Binding-site contacts:
Ligand atom CAM contacts residue VAL37 of chain 1.A at 3.6 Å (hydrophobic).
Ligand atom NAN contacts residue LYS59 of chain 1.A at 3.7 Å.
Ligand atom C4 contacts residue LEU175 of chain 1.A at 3.5 Å (hydrophobic).
Ligand atom OBB contacts residue GOL1 of chain 1.J at 3.4 Å (h-bond).
Ligand atom CAP contacts residue VAL106 of chain 1.A at 3.5 Å (hydrophobic).
Ligand atom NAN contacts residue GLU76 of chain 1.A at 2.8 Å (salt-bridge).
Ligand atom CAT contacts residue GLY112 of chain 1.A at 3.7 Å.
Ligand atom CBG contacts residue GLU116 of chain 1.A at 3.1 Å.
Ligand atom CAR contacts residue GLU76 of chain 1.A at 3.5 Å.
Ligand atom C6 contacts residue ALA109 of chain 1.A at 3.5 Å (hydrophobic).
Ligand atom C5 contacts residue LEU175 of chain 1.A at 3.6 Å (hydrophobic).
Ligand atom OAG contacts residue VAL37 of chain 1.A at 3.6 Å.
Ligand atom C6 contacts residue ALA57 of chain 1.A at 3.6 Å (hydrophobic).
Ligand atom CBH contacts residue ASN204 of chain 1.A at 3.2 Å.
Ligand atom CAY contacts residue LEU29 of chain 1.A at 3.4 Å (hydrophobic).
Ligand atom C5 contacts residue ALA57 of chain 1.A at 3.6 Å (hydrophobic).
Ligand atom CAO contacts residue GLU76 of chain 1.A at 3.6 Å.
Ligand atom CAP contacts residue LYS59 of chain 1.A at 3.5 Å.
Ligand atom NBC contacts residue GLU116 of chain 1.A at 3.5 Å (salt-bridge).
Ligand atom N3 contacts residue LEU175 of chain 1.A at 3.6 Å.
Ligand atom CAL contacts residue VAL106 of chain 1.A at 3.7 Å (hydrophobic).
Ligand atom CAJ contacts residue ASP186 of chain 1.A at 3.3 Å.
Ligand atom C6 contacts residue GLU107 of chain 1.A at 3.0 Å.
Ligand atom NBC contacts residue ASN113 of chain 1.A at 3.6 Å.
Ligand atom CAW contacts residue LEU29 of chain 1.A at 3.7 Å (hydrophobic).
Ligand atom CAT contacts residue ALA109 of chain 1.A at 3.5 Å (hydrophobic).
Ligand atom OBB contacts residue ASN113 of chain 1.A at 3.1 Å (h-bond).
Ligand atom OBA contacts residue GOL1 of chain 1.J at 3.2 Å (h-bond).
Ligand atom CAM contacts residue VAL106 of chain 1.A at 3.7 Å (hydrophobic).
Ligand atom C2 contacts residue ALA109 of chain 1.A at 3.7 Å (hydrophobic).
Ligand atom NAQ contacts residue ALA109 of chain 1.A at 2.9 Å (h-bond).
Ligand atom SAZ contacts residue ASN113 of chain 1.A at 3.8 Å.
Ligand atom CBH contacts residue GLU116 of chain 1.A at 3.1 Å.
Ligand atom CAI contacts residue GOL1 of chain 1.J at 3.7 Å.
Ligand atom CAV contacts residue LEU29 of chain 1.A at 3.7 Å (hydrophobic).
Ligand atom NBF contacts residue GLU116 of chain 1.A at 2.7 Å (salt-bridge).
Ligand atom C6 contacts residue LEU175 of chain 1.A at 3.8 Å (hydrophobic).
Ligand atom N1 contacts residue ALA109 of chain 1.A at 3.0 Å (h-bond).
Ligand atom CAS contacts residue ALA109 of chain 1.A at 3.6 Å (hydrophobic).
Ligand atom CAO contacts residue LYS59 of chain 1.A at 3.5 Å.

Sequence of chain 1.A:
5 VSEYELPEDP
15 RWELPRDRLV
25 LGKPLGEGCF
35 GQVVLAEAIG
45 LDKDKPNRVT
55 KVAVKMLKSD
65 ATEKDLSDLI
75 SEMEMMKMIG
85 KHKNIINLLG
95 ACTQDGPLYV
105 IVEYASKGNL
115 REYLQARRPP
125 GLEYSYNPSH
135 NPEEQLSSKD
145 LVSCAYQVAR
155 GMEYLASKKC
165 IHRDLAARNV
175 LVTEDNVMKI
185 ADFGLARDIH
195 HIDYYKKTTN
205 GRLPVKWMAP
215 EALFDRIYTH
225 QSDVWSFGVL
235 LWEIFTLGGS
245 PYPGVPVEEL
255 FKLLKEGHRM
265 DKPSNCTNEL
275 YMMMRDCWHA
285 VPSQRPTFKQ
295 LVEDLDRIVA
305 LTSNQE

This protein binds this small molecule.
Small molecule (SMILES): Cc1cc2cc(Oc3ccnc(Nc4cccc(CS(=O)(=O)NCCN(C)C)c4)n3)ccc2[nH]1